Sequence of chain 1.B:
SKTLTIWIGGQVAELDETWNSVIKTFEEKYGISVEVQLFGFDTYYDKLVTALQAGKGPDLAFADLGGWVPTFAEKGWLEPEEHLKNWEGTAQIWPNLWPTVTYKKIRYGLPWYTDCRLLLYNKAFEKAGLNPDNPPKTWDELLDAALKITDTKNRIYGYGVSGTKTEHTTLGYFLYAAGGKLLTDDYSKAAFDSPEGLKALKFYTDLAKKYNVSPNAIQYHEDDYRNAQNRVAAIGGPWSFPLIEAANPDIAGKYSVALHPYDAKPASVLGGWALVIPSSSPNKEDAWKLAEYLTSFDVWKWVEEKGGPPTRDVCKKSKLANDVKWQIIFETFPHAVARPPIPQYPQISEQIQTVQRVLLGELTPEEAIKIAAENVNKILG

The small molecule below binds the protein below.
Small molecule (SMILES): OC[C@]1(O)OC[C@@H](O)[C@H](O)[C@@H]1O

Binding-site contacts:
Ligand atom C3 contacts residue ASP137 of chain 1.B at 3.4 Å.
Ligand atom O4 contacts residue ASP85 of chain 1.B at 2.6 Å (salt-bridge).
Ligand atom C1 contacts residue TRP267 of chain 1.B at 3.2 Å (hydrophobic).
Ligand atom C3 contacts residue ARG139 of chain 1.B at 4.0 Å.
Ligand atom C1 contacts residue ASP137 of chain 1.B at 3.4 Å.
Ligand atom O3 contacts residue GLY299 of chain 1.B at 3.6 Å.
Ligand atom C6 contacts residue ARG139 of chain 1.B at 3.5 Å.
Ligand atom O6 contacts residue ARG139 of chain 1.B at 2.9 Å (salt-bridge).
Ligand atom C4 contacts residue GLY300 of chain 1.B at 3.8 Å.
Ligand atom C3 contacts residue GLY300 of chain 1.B at 3.6 Å.
Ligand atom O6 contacts residue GLN32 of chain 1.B at 3.5 Å (h-bond).
Ligand atom O2 contacts residue TRP301 of chain 1.B at 2.9 Å (h-bond).
Ligand atom C4 contacts residue ASP85 of chain 1.B at 3.3 Å.
Ligand atom C2 contacts residue GLN32 of chain 1.B at 3.5 Å.
Ligand atom O5 contacts residue PHE62 of chain 1.B at 3.9 Å.
Ligand atom O5 contacts residue ARG370 of chain 1.B at 2.8 Å (salt-bridge).
Ligand atom O2 contacts residue TYR135 of chain 1.B at 3.4 Å (h-bond).
Ligand atom C3 contacts residue TRP301 of chain 1.B at 3.9 Å (hydrophobic).
Ligand atom C5 contacts residue ASP85 of chain 1.B at 3.5 Å.
Ligand atom C1 contacts residue GLN32 of chain 1.B at 3.8 Å.
Ligand atom C1 contacts residue TYR135 of chain 1.B at 3.7 Å (hydrophobic).
Ligand atom O4 contacts residue GLY300 of chain 1.B at 3.0 Å (h-bond).
Ligand atom O4 contacts residue ARG370 of chain 1.B at 2.9 Å (salt-bridge).
Ligand atom O4 contacts residue GLY299 of chain 1.B at 3.4 Å.
Ligand atom C2 contacts residue TRP301 of chain 1.B at 3.9 Å (hydrophobic).
Ligand atom C4 contacts residue TRP301 of chain 1.B at 3.9 Å (hydrophobic).
Ligand atom O3 contacts residue GLY300 of chain 1.B at 3.5 Å (h-bond).
Ligand atom O5 contacts residue ASP85 of chain 1.B at 2.7 Å (salt-bridge).
Ligand atom O5 contacts residue GLU190 of chain 1.B at 3.7 Å.
Ligand atom C5 contacts residue ARG370 of chain 1.B at 3.8 Å.
Ligand atom O1 contacts residue ASP137 of chain 1.B at 2.8 Å (salt-bridge).
Ligand atom C5 contacts residue ARG139 of chain 1.B at 3.9 Å.
Ligand atom O1 contacts residue TRP267 of chain 1.B at 3.2 Å.
Ligand atom O5 contacts residue LEU194 of chain 1.B at 3.9 Å.
Ligand atom O3 contacts residue ASP137 of chain 1.B at 2.7 Å (salt-bridge).
Ligand atom O2 contacts residue GLN32 of chain 1.B at 2.7 Å (h-bond).
Ligand atom C5 contacts residue LEU194 of chain 1.B at 3.9 Å (hydrophobic).
Ligand atom O1 contacts residue TYR135 of chain 1.B at 2.6 Å (h-bond).
Ligand atom O3 contacts residue ARG139 of chain 1.B at 2.8 Å (salt-bridge).
Ligand atom C6 contacts residue PHE62 of chain 1.B at 3.6 Å (hydrophobic).